Binding-site contacts:
Ligand atom ND2 contacts residue LEU70 of chain 1.C at 2.8 Å (h-bond).
Ligand atom CG contacts residue LEU70 of chain 1.C at 3.5 Å (hydrophobic).
Ligand atom CB contacts residue HIS57 of chain 1.C at 3.7 Å.
Ligand atom CG contacts residue LYS59 of chain 1.C at 3.7 Å.
Ligand atom P contacts residue ARG36 of chain 1.C at 3.7 Å.
Ligand atom CZ contacts residue ARG18 of chain 1.C at 3.6 Å.
Ligand atom CB contacts residue PHE58 of chain 1.C at 3.7 Å (hydrophobic).
Ligand atom N contacts residue HIS57 of chain 1.C at 2.9 Å (h-bond).
Ligand atom O1P contacts residue SER40 of chain 1.C at 3.0 Å (h-bond).
Ligand atom P contacts residue SER38 of chain 1.C at 3.7 Å.
Ligand atom CG contacts residue SER40 of chain 1.C at 3.4 Å.
Ligand atom CA contacts residue TRP71 of chain 1.C at 3.5 Å (hydrophobic).
Ligand atom OD1 contacts residue LYS59 of chain 1.C at 3.0 Å (salt-bridge).
Ligand atom O2P contacts residue ARG18 of chain 1.C at 2.6 Å (salt-bridge).
Ligand atom OH contacts residue SER38 of chain 1.C at 3.4 Å (h-bond).
Ligand atom OD1 contacts residue PHE58 of chain 1.C at 3.7 Å.
Ligand atom CD2 contacts residue LYS59 of chain 1.C at 3.4 Å.
Ligand atom CA contacts residue HIS57 of chain 1.C at 3.4 Å.
Ligand atom OH contacts residue SER40 of chain 1.C at 3.1 Å (h-bond).
Ligand atom O3P contacts residue SER38 of chain 1.C at 2.9 Å (h-bond).
Ligand atom CE1 contacts residue ARG18 of chain 1.C at 3.6 Å.
Ligand atom O3P contacts residue ARG36 of chain 1.C at 2.9 Å (salt-bridge).
Ligand atom O contacts residue ARG18 of chain 1.C at 2.9 Å (salt-bridge).
Ligand atom C contacts residue HIS57 of chain 1.C at 3.6 Å.
Ligand atom O3P contacts residue GLN39 of chain 1.C at 3.2 Å (h-bond).
Ligand atom O3P contacts residue SER46 of chain 1.C at 2.8 Å (h-bond).
Ligand atom O2P contacts residue ARG36 of chain 1.C at 2.7 Å (salt-bridge).
Ligand atom CB contacts residue LEU70 of chain 1.C at 3.3 Å (hydrophobic).
Ligand atom ND2 contacts residue LYS59 of chain 1.C at 2.8 Å (salt-bridge).
Ligand atom O contacts residue TRP71 of chain 1.C at 3.4 Å.
Ligand atom CB contacts residue ARG18 of chain 1.C at 3.5 Å.
Ligand atom CD contacts residue SER40 of chain 1.C at 3.5 Å.
Ligand atom P contacts residue ARG18 of chain 1.C at 3.8 Å.
Ligand atom CG contacts residue HIS57 of chain 1.C at 3.6 Å.
Ligand atom CD1 contacts residue MET61 of chain 1.C at 3.8 Å (hydrophobic).
Ligand atom C contacts residue TRP71 of chain 1.C at 3.8 Å (hydrophobic).
Ligand atom CG contacts residue GLN56 of chain 1.C at 3.6 Å.
Ligand atom O1P contacts residue GLN39 of chain 1.C at 3.6 Å (h-bond).
Ligand atom N contacts residue ARG18 of chain 1.C at 3.7 Å.
Ligand atom CE1 contacts residue SER46 of chain 1.C at 3.5 Å.

A protein and the small-molecule ligand that binds it are described below.
Small molecule (SMILES): CC(=O)N1CCC[C@H]1C(=O)N[C@@H](CC(=O)O)C(=O)N[C@@H](Cc1ccc(OP(=O)(O)O)cc1)C(=O)N[C@@H](CCC(=O)O)C(=O)N[C@@H](CC(N)=O)C(=O)N[C@@H](CC(C)C)C(=O)O

Sequence of chain 1.C:
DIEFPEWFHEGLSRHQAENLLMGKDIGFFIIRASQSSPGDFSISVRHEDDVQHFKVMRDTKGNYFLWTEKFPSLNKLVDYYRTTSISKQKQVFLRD